Sequence of chain 2.A:
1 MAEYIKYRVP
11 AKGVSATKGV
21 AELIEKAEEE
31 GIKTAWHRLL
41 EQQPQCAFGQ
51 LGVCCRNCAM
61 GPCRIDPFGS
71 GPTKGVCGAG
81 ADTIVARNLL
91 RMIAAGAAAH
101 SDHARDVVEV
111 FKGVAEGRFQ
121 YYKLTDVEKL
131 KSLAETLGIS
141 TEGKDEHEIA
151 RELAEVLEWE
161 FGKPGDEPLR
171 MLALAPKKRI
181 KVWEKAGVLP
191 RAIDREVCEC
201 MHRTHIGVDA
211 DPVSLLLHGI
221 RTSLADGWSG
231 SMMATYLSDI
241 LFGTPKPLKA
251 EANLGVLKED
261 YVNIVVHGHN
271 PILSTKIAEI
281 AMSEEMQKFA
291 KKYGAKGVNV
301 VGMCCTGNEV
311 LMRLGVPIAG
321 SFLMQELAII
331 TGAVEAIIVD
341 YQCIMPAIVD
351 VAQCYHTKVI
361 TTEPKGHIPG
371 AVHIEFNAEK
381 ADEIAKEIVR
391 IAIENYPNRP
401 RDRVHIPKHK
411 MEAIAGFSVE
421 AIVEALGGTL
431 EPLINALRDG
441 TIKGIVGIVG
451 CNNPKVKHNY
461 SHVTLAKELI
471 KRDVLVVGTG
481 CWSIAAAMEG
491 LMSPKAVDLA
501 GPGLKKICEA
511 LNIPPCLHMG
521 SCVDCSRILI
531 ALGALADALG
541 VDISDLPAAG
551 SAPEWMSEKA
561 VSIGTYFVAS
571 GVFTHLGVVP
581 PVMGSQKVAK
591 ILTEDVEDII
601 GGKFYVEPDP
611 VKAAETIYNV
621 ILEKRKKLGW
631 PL

The small molecule below binds the protein below.
Small molecule (SMILES): C[C@@H](O)[C@@H](C)O

Binding-site contacts:
Ligand atom C2 contacts residue GLU259 of chain 2.A at 4.2 Å.
Ligand atom C3 contacts residue ASP260 of chain 2.A at 4.0 Å.
Ligand atom O5 contacts residue ASP260 of chain 2.A at 2.9 Å (salt-bridge).
Ligand atom O5 contacts residue TYR261 of chain 2.A at 3.6 Å.
Ligand atom C2 contacts residue ASP260 of chain 2.A at 4.2 Å.
Ligand atom O5 contacts residue LYS258 of chain 2.A at 4.0 Å.
Ligand atom O6 contacts residue TYR261 of chain 2.A at 3.4 Å.
Ligand atom O5 contacts residue GLU259 of chain 2.A at 3.5 Å (salt-bridge).
Ligand atom C1 contacts residue LYS258 of chain 2.A at 3.6 Å.
Ligand atom C3 contacts residue TYR261 of chain 2.A at 4.2 Å (hydrophobic).
Ligand atom C2 contacts residue LYS258 of chain 2.A at 3.6 Å.
Ligand atom C3 contacts residue LYS296 of chain 2.A at 4.4 Å.
Ligand atom C1 contacts residue GLU259 of chain 2.A at 3.7 Å.
Ligand atom C2 contacts residue TYR261 of chain 2.A at 3.7 Å (hydrophobic).
Ligand atom O6 contacts residue LYS296 of chain 2.A at 4.1 Å.